A small-molecule ligand and the protein it binds are described below.
Small molecule (SMILES): CC(=O)N[C@H]1[C@H](O[C@H]2[C@H](O)[C@@H](NC(C)=O)CO[C@@H]2CO)O[C@H](CO)[C@@H](O[C@@H]2O[C@H](CO[C@H]3O[C@H](CO)[C@@H](O)[C@H](O)[C@@H]3O)[C@@H](O)[C@H](O[C@H]3O[C@H](CO)[C@@H](O)[C@H](O)[C@@H]3O)[C@@H]2O)[C@@H]1O

Binding-site contacts:
Ligand atom O5 contacts residue ARG412 of chain 1.C at 4.0 Å.
Ligand atom O6 contacts residue ASN265 of chain 1.C at 4.0 Å.
Ligand atom O6 contacts residue VAL414 of chain 1.C at 3.8 Å.
Ligand atom C6 contacts residue ASN265 of chain 1.C at 4.1 Å.
Ligand atom C4 contacts residue ASN265 of chain 1.C at 4.1 Å.
Ligand atom C8 contacts residue ASN301 of chain 1.C at 2.1 Å.
Ligand atom O5 contacts residue ASN265 of chain 1.C at 1.9 Å (h-bond).
Ligand atom C7 contacts residue ASN265 of chain 1.C at 3.9 Å.
Ligand atom O7 contacts residue ASN301 of chain 1.C at 3.1 Å (h-bond).
Ligand atom C2 contacts residue ASN265 of chain 1.C at 2.7 Å.
Ligand atom O7 contacts residue ASN265 of chain 1.C at 4.2 Å.
Ligand atom N2 contacts residue ASN301 of chain 1.C at 4.2 Å.
Ligand atom C5 contacts residue ASN265 of chain 1.C at 3.2 Å.
Ligand atom N2 contacts residue ASN265 of chain 1.C at 3.3 Å (h-bond).
Ligand atom C1 contacts residue ASN265 of chain 1.C at 1.4 Å.
Ligand atom C7 contacts residue ASN301 of chain 1.C at 3.0 Å.
Ligand atom C3 contacts residue ASN265 of chain 1.C at 3.9 Å.

Sequence of chain 1.C:
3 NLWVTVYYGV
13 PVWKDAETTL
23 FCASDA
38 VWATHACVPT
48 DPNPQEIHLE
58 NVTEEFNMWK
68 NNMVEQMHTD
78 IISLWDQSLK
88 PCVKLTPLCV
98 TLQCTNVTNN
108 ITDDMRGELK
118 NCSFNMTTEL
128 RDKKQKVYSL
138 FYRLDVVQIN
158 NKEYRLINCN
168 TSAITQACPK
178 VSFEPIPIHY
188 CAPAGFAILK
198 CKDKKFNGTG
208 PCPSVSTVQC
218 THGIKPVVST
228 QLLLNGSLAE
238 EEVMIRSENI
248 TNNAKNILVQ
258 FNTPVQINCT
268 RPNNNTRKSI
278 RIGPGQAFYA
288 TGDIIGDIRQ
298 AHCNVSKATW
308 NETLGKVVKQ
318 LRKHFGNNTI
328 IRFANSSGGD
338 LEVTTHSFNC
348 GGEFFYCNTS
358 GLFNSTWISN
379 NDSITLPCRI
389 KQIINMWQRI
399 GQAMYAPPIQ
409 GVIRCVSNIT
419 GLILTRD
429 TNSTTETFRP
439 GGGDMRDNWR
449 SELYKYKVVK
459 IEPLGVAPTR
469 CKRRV